Binding-site contacts:
Ligand atom O7 contacts residue LEU70 of chain 34.E at 3.7 Å.
Ligand atom C2 contacts residue VAL94 of chain 34.E at 4.3 Å (hydrophobic).
Ligand atom C2 contacts residue TYR93 of chain 34.E at 3.8 Å (hydrophobic).
Ligand atom O7 contacts residue VAL94 of chain 34.E at 3.5 Å.
Ligand atom O5 contacts residue ASN182 of chain 34.E at 2.4 Å (h-bond).
Ligand atom C7 contacts residue TRP154 of chain 34.E at 4.5 Å (hydrophobic).
Ligand atom N2 contacts residue ASN182 of chain 34.E at 2.9 Å (h-bond).
Ligand atom C3 contacts residue VAL94 of chain 34.E at 4.4 Å (hydrophobic).
Ligand atom O7 contacts residue TRP154 of chain 34.E at 4.5 Å.
Ligand atom C8 contacts residue TRP154 of chain 34.E at 3.6 Å (hydrophobic).
Ligand atom O3 contacts residue VAL94 of chain 34.E at 4.5 Å.
Ligand atom C8 contacts residue ASN182 of chain 34.E at 4.3 Å.
Ligand atom C7 contacts residue ASN182 of chain 34.E at 3.1 Å.
Ligand atom O7 contacts residue ASN182 of chain 34.E at 2.9 Å (h-bond).
Ligand atom C1 contacts residue ASN182 of chain 34.E at 1.4 Å.
Ligand atom C2 contacts residue ASN182 of chain 34.E at 2.5 Å.
Ligand atom C8 contacts residue ASP150 of chain 34.E at 4.3 Å.
Ligand atom C3 contacts residue ASN182 of chain 34.E at 3.8 Å.
Ligand atom C4 contacts residue ASN182 of chain 34.E at 4.3 Å.
Ligand atom C3 contacts residue TYR93 of chain 34.E at 3.8 Å (hydrophobic).
Ligand atom C8 contacts residue TYR93 of chain 34.E at 4.4 Å (hydrophobic).
Ligand atom C7 contacts residue TYR93 of chain 34.E at 4.3 Å (hydrophobic).
Ligand atom O4 contacts residue VAL94 of chain 34.E at 3.7 Å.
Ligand atom C5 contacts residue ASN182 of chain 34.E at 3.6 Å.
Ligand atom N2 contacts residue TYR93 of chain 34.E at 3.3 Å (h-bond).
Ligand atom C1 contacts residue TYR93 of chain 34.E at 3.8 Å (hydrophobic).

Sequence of chain 34.E:
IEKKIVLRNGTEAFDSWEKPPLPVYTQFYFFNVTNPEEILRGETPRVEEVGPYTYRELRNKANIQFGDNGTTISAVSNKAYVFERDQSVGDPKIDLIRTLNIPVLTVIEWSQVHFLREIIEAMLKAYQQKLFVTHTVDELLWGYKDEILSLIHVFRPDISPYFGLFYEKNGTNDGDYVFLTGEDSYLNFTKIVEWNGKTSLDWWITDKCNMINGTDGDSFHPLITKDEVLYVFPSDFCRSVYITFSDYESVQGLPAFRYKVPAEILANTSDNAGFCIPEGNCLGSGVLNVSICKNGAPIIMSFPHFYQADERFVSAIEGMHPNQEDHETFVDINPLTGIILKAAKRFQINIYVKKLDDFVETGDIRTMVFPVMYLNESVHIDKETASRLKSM

This small molecule binds to this protein.
Small molecule (SMILES): CC(=O)N[C@H]1[C@H](O[C@H]2[C@H](O)[C@@H](NC(C)=O)CO[C@@H]2CO)O[C@H](CO)[C@@H](O)[C@@H]1O